The protein below binds the small molecule below.
Small molecule (SMILES): NC(=O)[C@@H]1CCNC(=O)[C@H](CCCNC(=O)c2cnccn2)NC(=O)[C@H](CC2CCCCC2)NC(=O)[C@H](C/C=C/c2ccccc2)NC(=O)/C=C\C(=O)N1

Sequence of chain 1.B:
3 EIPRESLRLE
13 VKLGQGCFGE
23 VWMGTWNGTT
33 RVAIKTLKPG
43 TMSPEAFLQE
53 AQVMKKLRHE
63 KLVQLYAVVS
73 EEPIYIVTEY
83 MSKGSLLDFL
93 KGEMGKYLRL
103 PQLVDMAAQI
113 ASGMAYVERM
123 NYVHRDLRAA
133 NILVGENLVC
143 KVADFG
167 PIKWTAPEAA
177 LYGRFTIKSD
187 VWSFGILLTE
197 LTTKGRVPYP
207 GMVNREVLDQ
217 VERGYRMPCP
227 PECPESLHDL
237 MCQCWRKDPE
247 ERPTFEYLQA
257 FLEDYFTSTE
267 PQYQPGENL

Binding-site contacts:
Ligand atom C4 contacts residue ALA132 of chain 1.B at 3.3 Å (hydrophobic).
Ligand atom N41 contacts residue MET83 of chain 1.B at 2.8 Å (h-bond).
Ligand atom N contacts residue LEU89 of chain 1.B at 3.6 Å.
Ligand atom C40 contacts residue ALA35 of chain 1.B at 3.3 Å (hydrophobic).
Ligand atom C40 contacts residue GLU81 of chain 1.B at 3.2 Å.
Ligand atom C03 contacts residue PHE20 of chain 1.B at 3.5 Å (hydrophobic).
Ligand atom C42 contacts residue MET83 of chain 1.B at 3.4 Å (hydrophobic).
Ligand atom C39 contacts residue LEU135 of chain 1.B at 3.5 Å (hydrophobic).
Ligand atom CE1 contacts residue THR38 of chain 1.B at 3.7 Å.
Ligand atom C32 contacts residue VAL23 of chain 1.B at 3.6 Å (hydrophobic).
Ligand atom N contacts residue GLY18 of chain 1.B at 3.8 Å.
Ligand atom C07 contacts residue PHE20 of chain 1.B at 3.1 Å (hydrophobic).
Ligand atom C37 contacts residue LEU135 of chain 1.B at 3.6 Å (hydrophobic).
Ligand atom N contacts residue GLY18 of chain 1.B at 3.3 Å.
Ligand atom C04 contacts residue PHE20 of chain 1.B at 3.8 Å (hydrophobic).
Ligand atom C06 contacts residue ASP128 of chain 1.B at 3.7 Å.
Ligand atom C40 contacts residue MET83 of chain 1.B at 3.6 Å (hydrophobic).
Ligand atom O36 contacts residue GLY86 of chain 1.B at 3.6 Å.
Ligand atom N41 contacts residue TYR82 of chain 1.B at 3.7 Å.
Ligand atom CD1 contacts residue THR38 of chain 1.B at 3.5 Å.
Ligand atom ND contacts residue GLN17 of chain 1.B at 3.5 Å (h-bond).
Ligand atom O contacts residue ALA132 of chain 1.B at 3.7 Å.
Ligand atom N contacts residue GLY16 of chain 1.B at 3.5 Å.
Ligand atom CA contacts residue GLY16 of chain 1.B at 3.7 Å.
Ligand atom C5 contacts residue ASN133 of chain 1.B at 3.8 Å.
Ligand atom CB contacts residue GLU22 of chain 1.B at 3.8 Å.
Ligand atom CA contacts residue GLY21 of chain 1.B at 3.8 Å.
Ligand atom N38 contacts residue LEU135 of chain 1.B at 3.7 Å.
Ligand atom C09 contacts residue PHE20 of chain 1.B at 3.6 Å (hydrophobic).
Ligand atom C5 contacts residue ARG130 of chain 1.B at 3.1 Å.
Ligand atom N contacts residue GLN17 of chain 1.B at 3.7 Å.
Ligand atom C4 contacts residue ARG130 of chain 1.B at 3.3 Å.
Ligand atom C35 contacts residue LEU135 of chain 1.B at 3.8 Å (hydrophobic).
Ligand atom C39 contacts residue ALA35 of chain 1.B at 3.8 Å (hydrophobic).
Ligand atom CA contacts residue GLY18 of chain 1.B at 3.6 Å.
Ligand atom C31 contacts residue VAL23 of chain 1.B at 3.8 Å (hydrophobic).
Ligand atom C contacts residue ALA132 of chain 1.B at 3.5 Å (hydrophobic).
Ligand atom N41 contacts residue ALA35 of chain 1.B at 3.8 Å.
Ligand atom CE1 contacts residue PHE20 of chain 1.B at 3.7 Å (hydrophobic).
Ligand atom N34 contacts residue LEU135 of chain 1.B at 3.7 Å.